Binding-site contacts:
Ligand atom O7 contacts residue ASN583 of chain 1.A at 3.0 Å (h-bond).
Ligand atom C1 contacts residue SER585 of chain 1.A at 3.9 Å.
Ligand atom C5 contacts residue ASN583 of chain 1.A at 3.7 Å.
Ligand atom O6 contacts residue VAL586 of chain 1.A at 4.2 Å.
Ligand atom C5 contacts residue SER585 of chain 1.A at 3.9 Å.
Ligand atom C1 contacts residue ASN583 of chain 1.A at 1.5 Å.
Ligand atom N2 contacts residue ASN583 of chain 1.A at 3.0 Å (h-bond).
Ligand atom C6 contacts residue VAL586 of chain 1.A at 4.3 Å (hydrophobic).
Ligand atom C7 contacts residue ASN583 of chain 1.A at 3.2 Å.
Ligand atom C3 contacts residue ASN583 of chain 1.A at 3.9 Å.
Ligand atom C4 contacts residue ASN583 of chain 1.A at 4.3 Å.
Ligand atom O5 contacts residue VAL586 of chain 1.A at 3.8 Å.
Ligand atom O5 contacts residue SER585 of chain 1.A at 3.8 Å.
Ligand atom C8 contacts residue ASN583 of chain 1.A at 4.4 Å.
Ligand atom C2 contacts residue ASN583 of chain 1.A at 2.5 Å.
Ligand atom O5 contacts residue ASN583 of chain 1.A at 2.4 Å (h-bond).

Sequence of chain 1.A:
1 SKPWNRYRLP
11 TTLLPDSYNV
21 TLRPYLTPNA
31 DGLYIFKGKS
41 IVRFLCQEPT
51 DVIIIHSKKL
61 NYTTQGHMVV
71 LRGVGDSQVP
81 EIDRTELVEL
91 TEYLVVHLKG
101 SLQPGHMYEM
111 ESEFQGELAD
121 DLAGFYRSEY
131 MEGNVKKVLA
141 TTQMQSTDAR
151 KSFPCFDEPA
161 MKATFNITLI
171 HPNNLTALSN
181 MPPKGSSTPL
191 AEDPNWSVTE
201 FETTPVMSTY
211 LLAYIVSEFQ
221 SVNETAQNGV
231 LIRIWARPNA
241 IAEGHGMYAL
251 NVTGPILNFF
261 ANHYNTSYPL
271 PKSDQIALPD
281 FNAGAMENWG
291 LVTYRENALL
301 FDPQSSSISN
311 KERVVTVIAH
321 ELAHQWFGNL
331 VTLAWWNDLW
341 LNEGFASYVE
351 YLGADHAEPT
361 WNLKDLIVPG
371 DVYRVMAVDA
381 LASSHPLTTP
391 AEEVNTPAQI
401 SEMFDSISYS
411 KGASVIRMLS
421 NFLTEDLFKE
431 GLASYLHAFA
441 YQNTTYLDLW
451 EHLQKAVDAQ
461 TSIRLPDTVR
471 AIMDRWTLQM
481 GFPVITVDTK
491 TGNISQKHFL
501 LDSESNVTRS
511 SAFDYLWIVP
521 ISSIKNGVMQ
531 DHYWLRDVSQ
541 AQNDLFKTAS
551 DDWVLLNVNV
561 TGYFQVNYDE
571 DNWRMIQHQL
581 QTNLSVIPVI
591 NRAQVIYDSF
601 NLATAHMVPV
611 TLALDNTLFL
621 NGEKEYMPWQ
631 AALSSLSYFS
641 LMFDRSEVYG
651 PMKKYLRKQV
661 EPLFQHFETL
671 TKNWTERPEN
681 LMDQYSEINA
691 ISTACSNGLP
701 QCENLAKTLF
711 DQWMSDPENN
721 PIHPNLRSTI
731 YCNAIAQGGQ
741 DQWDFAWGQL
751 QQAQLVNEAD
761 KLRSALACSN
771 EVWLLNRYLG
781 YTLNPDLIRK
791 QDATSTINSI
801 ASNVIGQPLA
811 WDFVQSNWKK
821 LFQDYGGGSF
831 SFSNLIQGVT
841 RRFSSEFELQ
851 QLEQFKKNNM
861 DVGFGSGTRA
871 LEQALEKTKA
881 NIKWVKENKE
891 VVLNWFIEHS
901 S

The protein below binds the small molecule below.
Small molecule (SMILES): CC(=O)N[C@@H]1[C@@H](O)[C@H](O)[C@@H](CO)O[C@H]1O